This small molecule binds to this protein.
Small molecule (SMILES): CCC(CC)CN(C[C@@H](O)[C@H](Cc1ccccc1)NC(=O)O[C@H]1CO[C@H]2OCC[C@H]21)S(=O)(=O)c1ccc2ncsc2c1

Binding-site contacts:
Ligand atom C7 contacts residue VAL32 of chain 1.B at 3.7 Å (hydrophobic).
Ligand atom O26 contacts residue ASP30 of chain 1.A at 3.1 Å (salt-bridge).
Ligand atom C17 contacts residue ASP25 of chain 1.B at 3.3 Å.
Ligand atom C27 contacts residue ASP30 of chain 1.A at 3.7 Å.
Ligand atom C12 contacts residue GLY27 of chain 1.B at 3.6 Å.
Ligand atom C32 contacts residue ASP25 of chain 1.B at 3.4 Å.
Ligand atom O26 contacts residue ASP29 of chain 1.A at 3.2 Å (salt-bridge).
Ligand atom C29 contacts residue ARG8 of chain 1.B at 3.8 Å.
Ligand atom C29 contacts residue GLY27 of chain 1.A at 3.7 Å.
Ligand atom C33 contacts residue GLY27 of chain 1.A at 3.4 Å.
Ligand atom C15 contacts residue GLY27 of chain 1.B at 3.7 Å.
Ligand atom C32 contacts residue GLY27 of chain 1.A at 3.6 Å.
Ligand atom C7 contacts residue ASP30 of chain 1.B at 3.5 Å.
Ligand atom C16 contacts residue ASP25 of chain 1.B at 3.2 Å.
Ligand atom O9 contacts residue ILE50 of chain 1.A at 3.2 Å.
Ligand atom O10 contacts residue ILE50 of chain 1.A at 3.5 Å.
Ligand atom C36 contacts residue ILE50 of chain 1.A at 3.6 Å (hydrophobic).
Ligand atom C31 contacts residue GLY48 of chain 1.A at 3.2 Å.
Ligand atom C1 contacts residue ASP30 of chain 1.B at 3.3 Å.
Ligand atom N20 contacts residue GLY27 of chain 1.A at 3.2 Å (h-bond).
Ligand atom O26 contacts residue ALA28 of chain 1.A at 3.7 Å.
Ligand atom O10 contacts residue ILE84 of chain 1.B at 3.4 Å.
Ligand atom O18 contacts residue GLY27 of chain 1.A at 3.4 Å.
Ligand atom C30 contacts residue GLY48 of chain 1.A at 3.1 Å.
Ligand atom C17 contacts residue ASP25 of chain 1.A at 3.5 Å.
Ligand atom C34 contacts residue VAL82 of chain 1.B at 3.7 Å (hydrophobic).
Ligand atom C4 contacts residue GLY48 of chain 1.B at 3.3 Å.
Ligand atom O28 contacts residue ASP29 of chain 1.A at 3.0 Å (salt-bridge).
Ligand atom O23 contacts residue ALA28 of chain 1.A at 3.5 Å.
Ligand atom C27 contacts residue ASP29 of chain 1.A at 3.6 Å.
Ligand atom O9 contacts residue GLY48 of chain 1.B at 3.7 Å.
Ligand atom C20 contacts residue ILE84 of chain 1.A at 3.8 Å (hydrophobic).
Ligand atom N1 contacts residue ASP29 of chain 1.B at 3.8 Å.
Ligand atom C7 contacts residue ALA28 of chain 1.B at 3.4 Å (hydrophobic).
Ligand atom O18 contacts residue ASP25 of chain 1.A at 2.6 Å (salt-bridge).
Ligand atom C6 contacts residue ALA28 of chain 1.B at 3.6 Å (hydrophobic).
Ligand atom N1 contacts residue ASP30 of chain 1.B at 3.1 Å (salt-bridge).
Ligand atom O18 contacts residue ASP25 of chain 1.B at 2.5 Å (salt-bridge).
Ligand atom O9 contacts residue GLY49 of chain 1.B at 3.2 Å.
Ligand atom C36 contacts residue GLY49 of chain 1.A at 3.7 Å.

Sequence of chain 1.B:
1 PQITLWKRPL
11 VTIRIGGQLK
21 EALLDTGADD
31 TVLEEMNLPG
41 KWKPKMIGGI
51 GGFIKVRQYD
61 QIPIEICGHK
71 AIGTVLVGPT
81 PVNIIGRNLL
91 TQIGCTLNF

Sequence of chain 1.A:
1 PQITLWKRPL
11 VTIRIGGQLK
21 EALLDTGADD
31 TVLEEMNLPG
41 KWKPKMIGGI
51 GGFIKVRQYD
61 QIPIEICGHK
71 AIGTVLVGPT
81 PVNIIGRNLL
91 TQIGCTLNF